Sequence of chain 1.B:
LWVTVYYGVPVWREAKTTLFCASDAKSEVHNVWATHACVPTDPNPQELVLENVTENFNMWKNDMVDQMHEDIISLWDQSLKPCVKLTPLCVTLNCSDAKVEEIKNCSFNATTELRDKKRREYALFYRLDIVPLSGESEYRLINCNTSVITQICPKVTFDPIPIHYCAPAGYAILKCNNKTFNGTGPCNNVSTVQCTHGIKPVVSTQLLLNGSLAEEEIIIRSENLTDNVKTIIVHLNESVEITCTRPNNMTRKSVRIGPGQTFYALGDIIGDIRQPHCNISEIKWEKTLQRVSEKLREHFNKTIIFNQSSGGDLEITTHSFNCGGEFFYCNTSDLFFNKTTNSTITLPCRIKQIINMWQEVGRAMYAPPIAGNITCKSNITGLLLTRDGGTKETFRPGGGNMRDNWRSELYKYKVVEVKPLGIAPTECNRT

Binding-site contacts:
Ligand atom C7 contacts residue PRO176 of chain 1.B at 4.5 Å (hydrophobic).
Ligand atom C2 contacts residue ASN226 of chain 1.B at 2.5 Å.
Ligand atom C1 contacts residue ASN226 of chain 1.B at 1.4 Å.
Ligand atom O6 contacts residue THR173 of chain 1.B at 3.7 Å.
Ligand atom O6 contacts residue NAG1 of chain 1.BB at 4.0 Å.
Ligand atom C5 contacts residue ASP175 of chain 1.B at 4.4 Å.
Ligand atom C6 contacts residue LYS404 of chain 1.B at 4.5 Å.
Ligand atom C3 contacts residue SER405 of chain 1.B at 3.7 Å.
Ligand atom O7 contacts residue PRO176 of chain 1.B at 3.3 Å.
Ligand atom O7 contacts residue ASN226 of chain 1.B at 3.3 Å (h-bond).
Ligand atom C4 contacts residue ASN226 of chain 1.B at 4.2 Å.
Ligand atom C5 contacts residue LYS404 of chain 1.B at 3.8 Å.
Ligand atom C3 contacts residue ASN226 of chain 1.B at 3.8 Å.
Ligand atom O6 contacts residue VAL33 of chain 1.B at 3.8 Å.
Ligand atom N2 contacts residue ASN226 of chain 1.B at 2.9 Å (h-bond).
Ligand atom C7 contacts residue ASN226 of chain 1.B at 3.3 Å.
Ligand atom O3 contacts residue CYS403 of chain 1.B at 4.0 Å.
Ligand atom N2 contacts residue SER405 of chain 1.B at 3.1 Å (h-bond).
Ligand atom C6 contacts residue NAG1 of chain 1.BB at 4.1 Å.
Ligand atom C1 contacts residue SER405 of chain 1.B at 3.6 Å.
Ligand atom C8 contacts residue ASN338 of chain 1.B at 3.3 Å.
Ligand atom O3 contacts residue SER405 of chain 1.B at 4.5 Å.
Ligand atom C7 contacts residue ASN338 of chain 1.B at 4.3 Å.
Ligand atom O7 contacts residue VAL218 of chain 1.B at 3.8 Å.
Ligand atom O5 contacts residue NAG1 of chain 1.BB at 4.3 Å.
Ligand atom O6 contacts residue ASP175 of chain 1.B at 2.3 Å (salt-bridge).
Ligand atom O4 contacts residue LYS404 of chain 1.B at 4.2 Å.
Ligand atom C7 contacts residue SER405 of chain 1.B at 4.2 Å.
Ligand atom O6 contacts residue LYS216 of chain 1.B at 4.3 Å.
Ligand atom C2 contacts residue SER405 of chain 1.B at 3.6 Å.
Ligand atom C5 contacts residue ASN226 of chain 1.B at 3.6 Å.
Ligand atom C8 contacts residue ASN226 of chain 1.B at 4.4 Å.
Ligand atom O5 contacts residue ASN226 of chain 1.B at 2.4 Å (h-bond).
Ligand atom C8 contacts residue LEU225 of chain 1.B at 3.8 Å (hydrophobic).
Ligand atom C4 contacts residue LYS404 of chain 1.B at 4.5 Å.
Ligand atom C8 contacts residue SER405 of chain 1.B at 4.3 Å.
Ligand atom C6 contacts residue ASP175 of chain 1.B at 3.3 Å.

This protein binds this small molecule.
Small molecule (SMILES): CC(=O)N[C@H]1[C@H](O[C@H]2[C@H](O)[C@@H](NC(C)=O)CO[C@@H]2CO)O[C@H](CO)[C@@H](O[C@@H]2O[C@H](CO)[C@@H](O)[C@H](O[C@H]3O[C@H](CO)[C@@H](O)[C@H](O)[C@@H]3O)[C@@H]2O)[C@@H]1O